Binding-site contacts:
Ligand atom O6 contacts residue SER778 of chain 1.A at 4.0 Å.
Ligand atom C1 contacts residue SER778 of chain 1.A at 3.7 Å.
Ligand atom C8 contacts residue ASN776 of chain 1.A at 3.9 Å.
Ligand atom C6 contacts residue GLN779 of chain 1.A at 3.9 Å.
Ligand atom O6 contacts residue GLN779 of chain 1.A at 4.0 Å.
Ligand atom O5 contacts residue SER778 of chain 1.A at 3.0 Å (h-bond).
Ligand atom C5 contacts residue SER778 of chain 1.A at 3.8 Å.
Ligand atom O6 contacts residue ASN776 of chain 1.A at 3.4 Å (h-bond).
Ligand atom C2 contacts residue ASN776 of chain 1.A at 3.9 Å.
Ligand atom C6 contacts residue SER778 of chain 1.A at 3.9 Å.
Ligand atom C5 contacts residue ASN776 of chain 1.A at 4.0 Å.
Ligand atom O5 contacts residue ASN776 of chain 1.A at 2.7 Å (h-bond).
Ligand atom C1 contacts residue ASN776 of chain 1.A at 3.2 Å.
Ligand atom C7 contacts residue ASN776 of chain 1.A at 4.3 Å.
Ligand atom C6 contacts residue ASN776 of chain 1.A at 4.2 Å.
Ligand atom C8 contacts residue GLN779 of chain 1.A at 4.3 Å.
Ligand atom N2 contacts residue ASN776 of chain 1.A at 4.3 Å.

Sequence of chain 1.A:
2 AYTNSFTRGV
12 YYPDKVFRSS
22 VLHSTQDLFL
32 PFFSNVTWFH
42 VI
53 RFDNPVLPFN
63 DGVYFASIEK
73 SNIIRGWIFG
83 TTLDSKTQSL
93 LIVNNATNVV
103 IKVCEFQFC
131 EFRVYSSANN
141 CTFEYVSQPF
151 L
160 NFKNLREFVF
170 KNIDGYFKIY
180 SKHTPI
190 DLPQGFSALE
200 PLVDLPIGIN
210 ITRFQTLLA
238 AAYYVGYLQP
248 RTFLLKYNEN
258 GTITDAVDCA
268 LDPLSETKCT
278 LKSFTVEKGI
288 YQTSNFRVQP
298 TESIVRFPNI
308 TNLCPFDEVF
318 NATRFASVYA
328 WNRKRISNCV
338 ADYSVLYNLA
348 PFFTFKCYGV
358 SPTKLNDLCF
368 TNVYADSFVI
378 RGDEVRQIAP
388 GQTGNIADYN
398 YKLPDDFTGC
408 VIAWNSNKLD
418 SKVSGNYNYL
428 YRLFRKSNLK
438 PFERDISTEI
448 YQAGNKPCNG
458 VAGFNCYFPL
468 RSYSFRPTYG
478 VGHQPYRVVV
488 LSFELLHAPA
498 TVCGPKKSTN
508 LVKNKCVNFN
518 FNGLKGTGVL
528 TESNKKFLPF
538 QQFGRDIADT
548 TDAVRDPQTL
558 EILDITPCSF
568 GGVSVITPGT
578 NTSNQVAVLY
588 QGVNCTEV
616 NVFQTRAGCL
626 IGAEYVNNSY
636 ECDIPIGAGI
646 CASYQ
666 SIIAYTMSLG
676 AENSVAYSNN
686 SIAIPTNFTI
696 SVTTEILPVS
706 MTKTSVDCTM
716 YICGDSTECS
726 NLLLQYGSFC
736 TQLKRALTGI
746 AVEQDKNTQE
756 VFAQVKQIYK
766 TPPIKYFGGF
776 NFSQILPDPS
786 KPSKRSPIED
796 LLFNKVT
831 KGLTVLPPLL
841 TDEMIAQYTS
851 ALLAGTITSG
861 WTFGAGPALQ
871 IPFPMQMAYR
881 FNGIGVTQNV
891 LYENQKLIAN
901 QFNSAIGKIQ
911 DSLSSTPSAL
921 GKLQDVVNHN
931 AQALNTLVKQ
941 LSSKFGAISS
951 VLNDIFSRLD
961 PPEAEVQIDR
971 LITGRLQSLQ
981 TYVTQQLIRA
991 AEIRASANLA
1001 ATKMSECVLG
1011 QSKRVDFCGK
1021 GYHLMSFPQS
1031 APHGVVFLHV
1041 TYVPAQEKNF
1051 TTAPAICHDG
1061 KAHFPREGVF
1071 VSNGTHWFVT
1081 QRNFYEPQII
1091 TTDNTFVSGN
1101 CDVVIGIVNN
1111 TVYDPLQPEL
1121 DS

A small-molecule ligand and the protein it binds are described below.
Small molecule (SMILES): CC(=O)N[C@H]1[C@H](O[C@H]2[C@H](O)[C@@H](NC(C)=O)CO[C@@H]2CO)O[C@H](CO)[C@@H](O)[C@@H]1O